A protein and the small-molecule ligand that binds it are described below.
Small molecule (SMILES): CC(=O)C(=O)O

Sequence of chain 6.A:
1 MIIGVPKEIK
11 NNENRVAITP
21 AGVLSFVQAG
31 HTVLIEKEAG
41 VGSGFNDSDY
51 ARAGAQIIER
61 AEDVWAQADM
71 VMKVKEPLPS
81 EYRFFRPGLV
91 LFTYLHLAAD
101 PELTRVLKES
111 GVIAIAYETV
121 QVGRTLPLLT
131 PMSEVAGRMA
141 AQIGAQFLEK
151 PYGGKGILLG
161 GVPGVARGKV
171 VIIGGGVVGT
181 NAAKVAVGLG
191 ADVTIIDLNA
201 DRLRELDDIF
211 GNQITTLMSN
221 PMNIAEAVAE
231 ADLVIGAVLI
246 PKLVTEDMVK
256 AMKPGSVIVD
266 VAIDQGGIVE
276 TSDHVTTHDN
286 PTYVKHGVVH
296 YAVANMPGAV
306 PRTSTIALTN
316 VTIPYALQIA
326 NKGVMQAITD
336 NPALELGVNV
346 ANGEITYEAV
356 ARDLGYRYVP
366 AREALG

Binding-site contacts:
Ligand atom OXT contacts residue ASN300 of chain 6.A at 3.5 Å (h-bond).
Ligand atom O contacts residue MET132 of chain 6.A at 4.0 Å.
Ligand atom O3 contacts residue LYS75 of chain 6.A at 3.3 Å (salt-bridge).
Ligand atom CA contacts residue HIS96 of chain 6.A at 4.1 Å.
Ligand atom C contacts residue LYS75 of chain 6.A at 4.0 Å.
Ligand atom CB contacts residue LEU129 of chain 6.A at 3.7 Å (hydrophobic).
Ligand atom OXT contacts residue LYS75 of chain 6.A at 3.2 Å (salt-bridge).
Ligand atom CB contacts residue TYR94 of chain 6.A at 4.0 Å (hydrophobic).
Ligand atom C contacts residue ASN300 of chain 6.A at 3.9 Å.
Ligand atom CA contacts residue LYS75 of chain 6.A at 4.0 Å.
Ligand atom C contacts residue ARG15 of chain 6.A at 3.8 Å.
Ligand atom CA contacts residue TYR94 of chain 6.A at 3.9 Å (hydrophobic).
Ligand atom O contacts residue ASN300 of chain 6.A at 3.5 Å (h-bond).
Ligand atom OXT contacts residue ARG15 of chain 6.A at 3.3 Å (salt-bridge).
Ligand atom O3 contacts residue TYR94 of chain 6.A at 3.6 Å.
Ligand atom O3 contacts residue HIS96 of chain 6.A at 3.1 Å (h-bond).
Ligand atom CB contacts residue HIS96 of chain 6.A at 4.3 Å.
Ligand atom O contacts residue ARG15 of chain 6.A at 3.1 Å (salt-bridge).